Binding-site contacts:
Ligand atom C2 contacts residue ASN59 of chain 1.A at 2.4 Å.
Ligand atom O7 contacts residue ILE392 of chain 1.A at 3.9 Å.
Ligand atom C4 contacts residue ASN59 of chain 1.A at 4.2 Å.
Ligand atom C1 contacts residue ASN59 of chain 1.A at 1.4 Å.
Ligand atom N2 contacts residue ASN59 of chain 1.A at 2.9 Å (h-bond).
Ligand atom O5 contacts residue ASN59 of chain 1.A at 2.4 Å (h-bond).
Ligand atom C8 contacts residue ASN59 of chain 1.A at 4.5 Å.
Ligand atom C3 contacts residue ASN59 of chain 1.A at 3.8 Å.
Ligand atom C7 contacts residue ASN59 of chain 1.A at 3.4 Å.
Ligand atom O7 contacts residue ASN59 of chain 1.A at 3.5 Å (h-bond).
Ligand atom C5 contacts residue ASN59 of chain 1.A at 3.7 Å.

This protein binds this small molecule.
Small molecule (SMILES): CC(=O)N[C@@H]1[C@@H](O)[C@H](O)[C@@H](CO)O[C@H]1O

Sequence of chain 1.A:
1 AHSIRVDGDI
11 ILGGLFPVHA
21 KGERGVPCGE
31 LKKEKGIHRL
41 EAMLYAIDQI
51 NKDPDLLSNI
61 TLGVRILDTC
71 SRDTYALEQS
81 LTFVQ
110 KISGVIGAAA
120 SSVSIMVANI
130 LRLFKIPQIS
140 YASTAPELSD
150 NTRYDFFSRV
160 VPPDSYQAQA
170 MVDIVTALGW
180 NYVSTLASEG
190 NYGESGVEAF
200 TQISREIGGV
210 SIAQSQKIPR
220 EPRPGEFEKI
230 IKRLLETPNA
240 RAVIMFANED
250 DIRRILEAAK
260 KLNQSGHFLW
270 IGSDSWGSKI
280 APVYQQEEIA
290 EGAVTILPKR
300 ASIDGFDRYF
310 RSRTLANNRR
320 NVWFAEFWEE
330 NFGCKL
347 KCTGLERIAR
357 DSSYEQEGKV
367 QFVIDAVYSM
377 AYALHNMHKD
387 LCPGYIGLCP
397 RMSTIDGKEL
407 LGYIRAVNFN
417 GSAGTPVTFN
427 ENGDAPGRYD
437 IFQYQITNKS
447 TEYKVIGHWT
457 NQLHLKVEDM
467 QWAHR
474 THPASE